Binding-site contacts:
Ligand atom C7 contacts residue ARG291 of chain 2.D at 4.1 Å.
Ligand atom C4 contacts residue ASN295 of chain 2.D at 4.1 Å.
Ligand atom C6 contacts residue ILE293 of chain 2.D at 4.3 Å (hydrophobic).
Ligand atom O7 contacts residue ARG291 of chain 2.D at 4.4 Å.
Ligand atom N2 contacts residue ASN295 of chain 2.D at 3.4 Å (h-bond).
Ligand atom C5 contacts residue ILE293 of chain 2.D at 4.2 Å (hydrophobic).
Ligand atom C7 contacts residue ASN295 of chain 2.D at 4.0 Å.
Ligand atom O7 contacts residue TYR296 of chain 2.D at 3.6 Å.
Ligand atom C1 contacts residue ASN295 of chain 2.D at 1.4 Å.
Ligand atom C1 contacts residue ILE293 of chain 2.D at 4.0 Å (hydrophobic).
Ligand atom O3 contacts residue ASN295 of chain 2.D at 4.1 Å.
Ligand atom C8 contacts residue ARG291 of chain 2.D at 3.1 Å.
Ligand atom C3 contacts residue ASN295 of chain 2.D at 3.8 Å.
Ligand atom O7 contacts residue ASN295 of chain 2.D at 4.0 Å.
Ligand atom O5 contacts residue ILE293 of chain 2.D at 3.5 Å.
Ligand atom O5 contacts residue ASN295 of chain 2.D at 2.4 Å (h-bond).
Ligand atom C7 contacts residue TYR296 of chain 2.D at 4.4 Å (hydrophobic).
Ligand atom C2 contacts residue ASN295 of chain 2.D at 2.7 Å.
Ligand atom C5 contacts residue ASN295 of chain 2.D at 3.7 Å.

Sequence of chain 2.D:
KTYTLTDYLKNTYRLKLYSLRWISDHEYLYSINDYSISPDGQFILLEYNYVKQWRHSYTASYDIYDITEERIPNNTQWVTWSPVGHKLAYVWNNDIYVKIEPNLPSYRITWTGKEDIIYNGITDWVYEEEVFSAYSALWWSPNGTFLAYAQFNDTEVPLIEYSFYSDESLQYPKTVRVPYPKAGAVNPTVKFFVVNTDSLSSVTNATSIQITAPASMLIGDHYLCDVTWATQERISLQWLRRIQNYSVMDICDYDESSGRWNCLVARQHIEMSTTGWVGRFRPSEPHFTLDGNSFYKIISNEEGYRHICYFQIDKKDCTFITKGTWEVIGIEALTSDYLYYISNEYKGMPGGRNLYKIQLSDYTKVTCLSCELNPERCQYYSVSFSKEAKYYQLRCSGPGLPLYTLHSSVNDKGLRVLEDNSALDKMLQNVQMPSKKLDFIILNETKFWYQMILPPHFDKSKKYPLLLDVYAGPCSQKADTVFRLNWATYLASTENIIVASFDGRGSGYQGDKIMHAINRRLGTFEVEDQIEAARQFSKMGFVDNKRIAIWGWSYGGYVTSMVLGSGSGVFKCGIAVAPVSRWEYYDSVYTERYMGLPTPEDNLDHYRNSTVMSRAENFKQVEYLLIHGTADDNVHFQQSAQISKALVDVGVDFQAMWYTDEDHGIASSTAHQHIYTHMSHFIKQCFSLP

This small molecule binds to this protein.
Small molecule (SMILES): CC(=O)N[C@@H]1[C@@H](O)[C@H](O)[C@@H](CO)O[C@H]1O